Sequence of chain 3.I:
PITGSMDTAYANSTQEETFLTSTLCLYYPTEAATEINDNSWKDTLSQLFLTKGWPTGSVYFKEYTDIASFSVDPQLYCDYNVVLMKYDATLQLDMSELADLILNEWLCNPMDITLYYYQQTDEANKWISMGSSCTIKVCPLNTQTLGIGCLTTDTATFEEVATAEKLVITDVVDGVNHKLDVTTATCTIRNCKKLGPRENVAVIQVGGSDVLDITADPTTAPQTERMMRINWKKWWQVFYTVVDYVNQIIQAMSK

Binding-site contacts:
Ligand atom C5 contacts residue ASN12 of chain 3.I at 4.0 Å.
Ligand atom C7 contacts residue ASN12 of chain 3.I at 3.9 Å.
Ligand atom C2 contacts residue ASN12 of chain 3.I at 3.2 Å.
Ligand atom N2 contacts residue ASN12 of chain 3.I at 3.8 Å.
Ligand atom C1 contacts residue ASN12 of chain 3.I at 2.1 Å.
Ligand atom O7 contacts residue ASN12 of chain 3.I at 3.7 Å.
Ligand atom O5 contacts residue ASN12 of chain 3.I at 2.6 Å (h-bond).

The protein below binds the small molecule below.
Small molecule (SMILES): CC(=O)N[C@H]1[C@H](O[C@H]2[C@H](O)[C@@H](NC(C)=O)CO[C@@H]2CO)O[C@H](CO)[C@@H](O)[C@@H]1O